The small molecule below binds the protein below.
Small molecule (SMILES): Cc1ccc2c(C)c3c(c(O)c2c1O)C(=O)[C@@]1(O)C(=O)C(C(N)=O)=C(O)[C@@H](N)[C@H]1C3

Binding-site contacts:
Ligand atom C14 contacts residue ARG86 of chain 1.B at 3.8 Å.
Ligand atom C14 contacts residue ILE138 of chain 1.B at 3.9 Å (hydrophobic).
Ligand atom C19 contacts residue MG1 of chain 1.E at 3.3 Å.
Ligand atom O2 contacts residue ARG86 of chain 1.B at 2.7 Å (salt-bridge).
Ligand atom O1 contacts residue LEU120 of chain 1.B at 3.3 Å.
Ligand atom C13 contacts residue ILE138 of chain 1.B at 3.9 Å (hydrophobic).
Ligand atom C14 contacts residue ILE90 of chain 1.B at 3.6 Å (hydrophobic).
Ligand atom O5 contacts residue HIS104 of chain 1.B at 2.9 Å (h-bond).
Ligand atom C18 contacts residue MG1 of chain 1.E at 3.6 Å.
Ligand atom C5 contacts residue PRO109 of chain 1.B at 3.2 Å (hydrophobic).
Ligand atom C1 contacts residue PRO162 of chain 1.A at 3.3 Å (hydrophobic).
Ligand atom C1 contacts residue ARG108 of chain 1.B at 3.5 Å.
Ligand atom C6 contacts residue PRO109 of chain 1.B at 3.5 Å (hydrophobic).
Ligand atom O2 contacts residue ILE90 of chain 1.B at 3.8 Å.
Ligand atom O4 contacts residue HIS104 of chain 1.B at 3.7 Å.
Ligand atom C3 contacts residue PRO109 of chain 1.B at 3.7 Å (hydrophobic).
Ligand atom O7 contacts residue ARG108 of chain 1.B at 3.6 Å.
Ligand atom N2 contacts residue ILE90 of chain 1.B at 3.9 Å.
Ligand atom C12 contacts residue ARG86 of chain 1.B at 3.8 Å.
Ligand atom O7 contacts residue ARG143 of chain 1.B at 3.2 Å (salt-bridge).
Ligand atom O3 contacts residue GLY142 of chain 1.B at 3.4 Å.
Ligand atom O1 contacts residue ARG86 of chain 1.B at 2.7 Å (salt-bridge).
Ligand atom C3 contacts residue ILE139 of chain 1.B at 3.9 Å (hydrophobic).
Ligand atom O2 contacts residue ILE138 of chain 1.B at 3.9 Å.
Ligand atom O4 contacts residue LEU63 of chain 1.B at 3.3 Å.
Ligand atom O6 contacts residue MG1 of chain 1.E at 2.1 Å.
Ligand atom C17 contacts residue MG1 of chain 1.E at 3.1 Å.
Ligand atom O3 contacts residue ILE138 of chain 1.B at 3.5 Å (h-bond).
Ligand atom N2 contacts residue GLY142 of chain 1.B at 3.7 Å.
Ligand atom C7 contacts residue ILE117 of chain 1.B at 3.7 Å (hydrophobic).
Ligand atom C13 contacts residue ILE90 of chain 1.B at 3.8 Å (hydrophobic).
Ligand atom C20 contacts residue PRO109 of chain 1.B at 4.0 Å (hydrophobic).
Ligand atom C3 contacts residue PRO162 of chain 1.A at 3.6 Å (hydrophobic).
Ligand atom C7 contacts residue PRO109 of chain 1.B at 3.6 Å (hydrophobic).
Ligand atom C4 contacts residue PRO109 of chain 1.B at 3.2 Å (hydrophobic).
Ligand atom O5 contacts residue MG1 of chain 1.E at 2.0 Å.
Ligand atom C2 contacts residue ILE139 of chain 1.B at 3.9 Å (hydrophobic).
Ligand atom N2 contacts residue ILE138 of chain 1.B at 3.0 Å (h-bond).
Ligand atom C2 contacts residue PRO109 of chain 1.B at 3.9 Å (hydrophobic).
Ligand atom C2 contacts residue PRO162 of chain 1.A at 3.9 Å (hydrophobic).

Sequence of chain 1.B:
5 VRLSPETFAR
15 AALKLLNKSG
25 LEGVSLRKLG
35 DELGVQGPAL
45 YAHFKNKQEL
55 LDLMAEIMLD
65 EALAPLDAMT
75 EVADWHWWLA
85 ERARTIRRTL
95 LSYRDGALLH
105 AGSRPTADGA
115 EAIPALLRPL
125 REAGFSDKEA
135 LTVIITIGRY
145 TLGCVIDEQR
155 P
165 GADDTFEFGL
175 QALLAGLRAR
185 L

Sequence of chain 1.A:
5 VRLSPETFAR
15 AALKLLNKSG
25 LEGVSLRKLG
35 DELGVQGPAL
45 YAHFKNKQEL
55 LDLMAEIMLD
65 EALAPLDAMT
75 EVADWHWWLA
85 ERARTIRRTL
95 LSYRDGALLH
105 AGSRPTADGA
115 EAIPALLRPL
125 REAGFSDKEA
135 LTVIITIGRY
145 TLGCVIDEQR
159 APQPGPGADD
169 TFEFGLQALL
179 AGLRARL